Sequence of chain 1.A:
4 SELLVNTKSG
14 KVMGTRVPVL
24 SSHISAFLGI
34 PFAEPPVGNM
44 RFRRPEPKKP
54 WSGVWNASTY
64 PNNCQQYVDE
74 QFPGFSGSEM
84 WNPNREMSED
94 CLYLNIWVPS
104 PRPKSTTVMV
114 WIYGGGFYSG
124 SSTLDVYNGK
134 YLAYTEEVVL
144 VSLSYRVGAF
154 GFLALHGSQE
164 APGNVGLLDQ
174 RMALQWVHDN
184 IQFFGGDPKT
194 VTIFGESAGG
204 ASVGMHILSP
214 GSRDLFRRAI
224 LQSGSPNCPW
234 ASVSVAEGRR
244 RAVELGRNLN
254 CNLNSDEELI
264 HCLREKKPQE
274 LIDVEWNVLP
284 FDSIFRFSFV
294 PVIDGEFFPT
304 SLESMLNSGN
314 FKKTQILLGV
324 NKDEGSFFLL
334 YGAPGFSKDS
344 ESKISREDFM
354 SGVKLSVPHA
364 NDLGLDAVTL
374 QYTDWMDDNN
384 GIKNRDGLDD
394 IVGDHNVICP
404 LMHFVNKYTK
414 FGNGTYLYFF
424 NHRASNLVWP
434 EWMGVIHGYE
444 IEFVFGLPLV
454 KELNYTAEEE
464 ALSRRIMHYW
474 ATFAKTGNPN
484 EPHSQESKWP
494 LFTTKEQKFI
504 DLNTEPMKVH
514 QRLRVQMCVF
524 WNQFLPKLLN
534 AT

Binding-site contacts:
Ligand atom C8 contacts residue ASN59 of chain 1.A at 4.1 Å.
Ligand atom C8 contacts residue MET16 of chain 1.A at 3.7 Å (hydrophobic).
Ligand atom N2 contacts residue SER61 of chain 1.A at 4.5 Å.
Ligand atom C2 contacts residue ASN59 of chain 1.A at 2.5 Å.
Ligand atom O5 contacts residue ASN59 of chain 1.A at 2.3 Å (h-bond).
Ligand atom N2 contacts residue ASN59 of chain 1.A at 3.1 Å (h-bond).
Ligand atom C4 contacts residue ASN59 of chain 1.A at 4.2 Å.
Ligand atom C5 contacts residue ASN59 of chain 1.A at 3.6 Å.
Ligand atom C1 contacts residue SER61 of chain 1.A at 3.9 Å.
Ligand atom O7 contacts residue ASN59 of chain 1.A at 3.3 Å (h-bond).
Ligand atom C5 contacts residue THR62 of chain 1.A at 4.1 Å.
Ligand atom C3 contacts residue ASN59 of chain 1.A at 3.9 Å.
Ligand atom C7 contacts residue ASN59 of chain 1.A at 3.4 Å.
Ligand atom C1 contacts residue ASN59 of chain 1.A at 1.4 Å.
Ligand atom C6 contacts residue THR62 of chain 1.A at 3.7 Å.

A protein and the small-molecule ligand that binds it are described below.
Small molecule (SMILES): CC(=O)N[C@@H]1[C@@H](O)[C@H](O)[C@@H](CO)O[C@H]1O